The small molecule below binds the protein below.
Small molecule (SMILES): CC(=O)N[C@H]1[C@H](O[C@H]2[C@H](O)[C@@H](NC(C)=O)CO[C@@H]2CO)O[C@H](CO)[C@@H](O)[C@@H]1O

Sequence of chain 4.A:
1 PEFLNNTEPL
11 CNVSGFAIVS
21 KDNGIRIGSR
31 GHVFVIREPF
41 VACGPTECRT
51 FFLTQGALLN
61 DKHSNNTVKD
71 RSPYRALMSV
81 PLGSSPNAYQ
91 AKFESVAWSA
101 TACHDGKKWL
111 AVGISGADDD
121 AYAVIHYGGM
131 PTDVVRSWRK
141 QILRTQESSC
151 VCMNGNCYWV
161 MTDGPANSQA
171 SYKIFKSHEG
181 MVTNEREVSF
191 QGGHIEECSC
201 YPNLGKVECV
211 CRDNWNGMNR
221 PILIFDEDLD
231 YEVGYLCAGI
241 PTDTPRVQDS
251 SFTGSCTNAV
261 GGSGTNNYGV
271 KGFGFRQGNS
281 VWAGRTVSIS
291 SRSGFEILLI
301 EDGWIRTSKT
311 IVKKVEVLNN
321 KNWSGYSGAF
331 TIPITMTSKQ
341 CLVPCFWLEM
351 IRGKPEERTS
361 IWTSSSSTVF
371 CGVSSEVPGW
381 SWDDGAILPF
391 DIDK

Binding-site contacts:
Ligand atom C3 contacts residue ASN12 of chain 4.A at 3.7 Å.
Ligand atom C2 contacts residue ASN12 of chain 4.A at 2.3 Å.
Ligand atom C4 contacts residue ASN12 of chain 4.A at 4.2 Å.
Ligand atom C8 contacts residue ASN12 of chain 4.A at 4.4 Å.
Ligand atom C1 contacts residue ASN12 of chain 4.A at 1.4 Å.
Ligand atom O7 contacts residue ASN12 of chain 4.A at 3.3 Å (h-bond).
Ligand atom N2 contacts residue LEU10 of chain 4.A at 4.3 Å.
Ligand atom C7 contacts residue LEU10 of chain 4.A at 4.4 Å (hydrophobic).
Ligand atom C7 contacts residue ASN12 of chain 4.A at 3.3 Å.
Ligand atom C8 contacts residue GLY278 of chain 4.A at 4.1 Å.
Ligand atom C8 contacts residue CYS341 of chain 4.A at 4.1 Å (hydrophobic).
Ligand atom C8 contacts residue PRO9 of chain 4.A at 3.9 Å (hydrophobic).
Ligand atom C8 contacts residue ASN279 of chain 4.A at 3.2 Å.
Ligand atom C6 contacts residue GLY278 of chain 4.A at 4.2 Å.
Ligand atom O5 contacts residue ASN12 of chain 4.A at 2.4 Å (h-bond).
Ligand atom N2 contacts residue ASN12 of chain 4.A at 2.8 Å (h-bond).
Ligand atom C5 contacts residue ASN12 of chain 4.A at 3.6 Å.
Ligand atom C5 contacts residue GLY278 of chain 4.A at 4.1 Å.
Ligand atom O7 contacts residue GLY278 of chain 4.A at 4.4 Å.
Ligand atom C8 contacts residue LEU10 of chain 4.A at 3.6 Å (hydrophobic).